The small molecule below binds the protein below.
Small molecule (SMILES): CC(=O)N[C@H]1[C@H](O[C@H]2[C@H](O)[C@@H](NC(C)=O)CO[C@@H]2CO)O[C@H](CO)[C@@H](O[C@H]2O[C@H](CO)[C@@H](O)[C@H](O[C@H]3O[C@H](CO)[C@@H](O)[C@H](O)[C@@H]3O)[C@@H]2O)[C@@H]1O

Binding-site contacts:
Ligand atom C5 contacts residue ASN320 of chain 1.B at 3.6 Å.
Ligand atom O7 contacts residue TRP262 of chain 1.A at 4.0 Å.
Ligand atom O7 contacts residue ASN320 of chain 1.B at 3.1 Å (h-bond).
Ligand atom C3 contacts residue ASN320 of chain 1.B at 3.8 Å.
Ligand atom C4 contacts residue ASN320 of chain 1.B at 4.2 Å.
Ligand atom C8 contacts residue ASN320 of chain 1.B at 4.5 Å.
Ligand atom C6 contacts residue ARG281 of chain 1.A at 3.4 Å.
Ligand atom C8 contacts residue TRP262 of chain 1.A at 3.9 Å (hydrophobic).
Ligand atom C6 contacts residue ARG281 of chain 1.A at 3.3 Å.
Ligand atom C1 contacts residue ASN316 of chain 1.B at 4.1 Å.
Ligand atom O7 contacts residue MET285 of chain 1.A at 3.6 Å (h-bond).
Ligand atom C7 contacts residue ASN320 of chain 1.B at 3.2 Å.
Ligand atom C8 contacts residue LEU317 of chain 1.B at 3.5 Å (hydrophobic).
Ligand atom O6 contacts residue ARG281 of chain 1.A at 3.3 Å.
Ligand atom C7 contacts residue ASN316 of chain 1.B at 4.3 Å.
Ligand atom N2 contacts residue ASN316 of chain 1.B at 3.9 Å.
Ligand atom C2 contacts residue ASN320 of chain 1.B at 2.5 Å.
Ligand atom O6 contacts residue ARG281 of chain 1.A at 4.1 Å.
Ligand atom O7 contacts residue LEU317 of chain 1.B at 4.4 Å.
Ligand atom C8 contacts residue ASN316 of chain 1.B at 4.0 Å.
Ligand atom C7 contacts residue LEU317 of chain 1.B at 4.1 Å (hydrophobic).
Ligand atom O5 contacts residue ASN320 of chain 1.B at 2.3 Å (h-bond).
Ligand atom C1 contacts residue ASN320 of chain 1.B at 1.4 Å.
Ligand atom C7 contacts residue TRP262 of chain 1.A at 4.4 Å (hydrophobic).
Ligand atom N2 contacts residue ASN320 of chain 1.B at 3.0 Å (h-bond).
Ligand atom O4 contacts residue ARG281 of chain 1.A at 4.0 Å.

Sequence of chain 1.A:
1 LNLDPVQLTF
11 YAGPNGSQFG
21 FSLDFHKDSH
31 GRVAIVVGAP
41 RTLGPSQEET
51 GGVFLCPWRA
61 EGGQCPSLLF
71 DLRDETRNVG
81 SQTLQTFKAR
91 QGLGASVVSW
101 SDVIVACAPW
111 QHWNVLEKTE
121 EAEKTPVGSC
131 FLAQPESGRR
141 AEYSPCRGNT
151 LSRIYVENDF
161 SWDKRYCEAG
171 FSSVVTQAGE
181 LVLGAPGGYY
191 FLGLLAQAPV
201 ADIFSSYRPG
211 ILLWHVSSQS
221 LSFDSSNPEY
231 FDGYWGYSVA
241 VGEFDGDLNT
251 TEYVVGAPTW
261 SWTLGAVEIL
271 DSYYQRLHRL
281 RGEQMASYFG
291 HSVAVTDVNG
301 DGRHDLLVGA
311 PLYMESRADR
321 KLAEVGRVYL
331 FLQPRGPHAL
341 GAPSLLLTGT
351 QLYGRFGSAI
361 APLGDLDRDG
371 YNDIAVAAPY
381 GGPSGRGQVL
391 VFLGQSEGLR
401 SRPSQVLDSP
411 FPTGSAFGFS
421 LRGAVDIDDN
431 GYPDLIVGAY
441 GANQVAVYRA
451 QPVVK

Sequence of chain 1.B:
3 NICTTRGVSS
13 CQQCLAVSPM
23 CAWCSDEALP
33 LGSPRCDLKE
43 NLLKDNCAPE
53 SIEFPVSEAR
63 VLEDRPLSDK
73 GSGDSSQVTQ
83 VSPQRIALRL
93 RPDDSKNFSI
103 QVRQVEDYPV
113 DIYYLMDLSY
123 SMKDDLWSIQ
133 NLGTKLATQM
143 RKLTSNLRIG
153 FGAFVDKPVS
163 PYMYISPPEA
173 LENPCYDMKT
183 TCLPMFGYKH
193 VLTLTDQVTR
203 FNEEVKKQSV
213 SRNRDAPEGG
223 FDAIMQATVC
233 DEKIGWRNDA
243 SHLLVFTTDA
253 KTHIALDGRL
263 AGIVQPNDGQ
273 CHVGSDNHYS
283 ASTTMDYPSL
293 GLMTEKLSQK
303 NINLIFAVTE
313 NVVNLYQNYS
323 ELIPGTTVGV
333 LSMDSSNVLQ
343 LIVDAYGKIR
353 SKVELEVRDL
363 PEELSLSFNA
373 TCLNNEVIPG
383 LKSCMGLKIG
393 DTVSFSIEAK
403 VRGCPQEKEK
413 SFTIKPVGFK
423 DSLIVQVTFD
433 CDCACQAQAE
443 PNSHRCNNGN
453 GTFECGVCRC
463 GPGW